Binding-site contacts:
Ligand atom O2' contacts residue TYR37 of chain 2.A at 2.6 Å (h-bond).
Ligand atom O2 contacts residue ARG20 of chain 1.A at 4.0 Å.
Ligand atom O1' contacts residue ALA16 of chain 1.A at 3.3 Å.
Ligand atom O1' contacts residue ARG20 of chain 1.A at 2.8 Å (salt-bridge).
Ligand atom O1' contacts residue SER13 of chain 1.A at 4.2 Å.
Ligand atom C1 contacts residue TYR111 of chain 2.A at 4.0 Å (hydrophobic).
Ligand atom C1' contacts residue TYR37 of chain 2.A at 3.3 Å (hydrophobic).
Ligand atom C2 contacts residue SER13 of chain 1.A at 3.7 Å.
Ligand atom C5 contacts residue ARG44 of chain 2.A at 4.2 Å.
Ligand atom O1' contacts residue TYR37 of chain 2.A at 3.2 Å (h-bond).
Ligand atom O2' contacts residue ARG20 of chain 1.A at 4.3 Å.
Ligand atom C5 contacts residue ILE9 of chain 1.A at 4.3 Å (hydrophobic).
Ligand atom C3 contacts residue ARG44 of chain 2.A at 3.9 Å.
Ligand atom O2' contacts residue SER13 of chain 1.A at 4.4 Å.
Ligand atom O1' contacts residue LEU41 of chain 2.A at 3.7 Å.
Ligand atom C1' contacts residue SER13 of chain 1.A at 4.1 Å.
Ligand atom C3 contacts residue SER13 of chain 1.A at 3.9 Å.
Ligand atom C5 contacts residue SER13 of chain 1.A at 3.9 Å.
Ligand atom C1' contacts residue ARG20 of chain 1.A at 3.8 Å.
Ligand atom O2 contacts residue SER13 of chain 1.A at 4.3 Å.
Ligand atom C6 contacts residue SER13 of chain 1.A at 3.7 Å.
Ligand atom O2' contacts residue ALA16 of chain 1.A at 4.0 Å.
Ligand atom O2 contacts residue LYS17 of chain 1.A at 2.9 Å (salt-bridge).
Ligand atom C2 contacts residue LEU41 of chain 2.A at 4.3 Å (hydrophobic).
Ligand atom C1 contacts residue SER13 of chain 1.A at 3.6 Å.
Ligand atom O2' contacts residue LEU41 of chain 2.A at 4.2 Å.
Ligand atom C2 contacts residue LYS17 of chain 1.A at 3.4 Å.
Ligand atom C4 contacts residue ARG44 of chain 2.A at 3.6 Å.
Ligand atom C3 contacts residue LYS17 of chain 1.A at 3.4 Å.
Ligand atom C6 contacts residue TYR111 of chain 2.A at 3.5 Å (hydrophobic).
Ligand atom C1' contacts residue ALA16 of chain 1.A at 3.9 Å (hydrophobic).
Ligand atom C4 contacts residue SER13 of chain 1.A at 4.0 Å.
Ligand atom C1' contacts residue TYR111 of chain 2.A at 3.7 Å (hydrophobic).
Ligand atom O2 contacts residue TYR60 of chain 2.A at 4.4 Å.
Ligand atom O2 contacts residue LEU41 of chain 2.A at 4.3 Å.
Ligand atom C1 contacts residue LEU41 of chain 2.A at 4.0 Å (hydrophobic).
Ligand atom O2' contacts residue TYR111 of chain 2.A at 3.0 Å (h-bond).
Ligand atom C1' contacts residue LEU41 of chain 2.A at 3.7 Å (hydrophobic).
Ligand atom C5 contacts residue TYR111 of chain 2.A at 4.3 Å (hydrophobic).

A small-molecule ligand and the protein it binds are described below.
Small molecule (SMILES): O=C(O)c1ccccc1O

Sequence of chain 1.A:
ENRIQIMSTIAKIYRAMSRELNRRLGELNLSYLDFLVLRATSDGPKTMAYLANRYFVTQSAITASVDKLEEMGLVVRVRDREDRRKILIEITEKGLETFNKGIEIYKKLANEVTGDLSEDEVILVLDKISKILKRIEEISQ

Sequence of chain 2.A:
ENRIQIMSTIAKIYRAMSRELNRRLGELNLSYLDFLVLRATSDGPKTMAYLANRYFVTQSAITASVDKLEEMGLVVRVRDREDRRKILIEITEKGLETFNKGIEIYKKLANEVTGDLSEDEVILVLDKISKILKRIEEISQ